Sequence of chain 2.A:
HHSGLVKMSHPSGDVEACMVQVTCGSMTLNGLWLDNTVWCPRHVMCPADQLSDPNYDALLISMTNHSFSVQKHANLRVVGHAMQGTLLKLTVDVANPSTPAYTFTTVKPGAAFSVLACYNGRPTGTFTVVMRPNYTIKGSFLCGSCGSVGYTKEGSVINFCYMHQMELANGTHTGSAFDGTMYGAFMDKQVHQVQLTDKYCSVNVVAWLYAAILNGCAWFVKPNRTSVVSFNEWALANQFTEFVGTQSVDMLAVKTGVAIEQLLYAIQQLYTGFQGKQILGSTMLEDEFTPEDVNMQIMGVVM

A small-molecule ligand and the protein it binds are described below.
Small molecule (SMILES): CC(C)C[C@H](NC(=O)OC[C@H]1C[C@@H]1C1CCC(F)(F)CC1)C(=O)N[C@@H](C[C@@H]1CCNC1=O)[C@H](O)[S+](=O)(O)O

Binding-site contacts:
Ligand atom C12 contacts residue PJR1 of chain 2.C at 0.2 Å.
Ligand atom C13 contacts residue PJR1 of chain 2.C at 0.2 Å.
Ligand atom C14 contacts residue PJR1 of chain 2.C at 0.2 Å.
Ligand atom C29 contacts residue PJR1 of chain 2.C at 0.1 Å.
Ligand atom O20 contacts residue CYS155 of chain 2.A at 2.6 Å (h-bond).
Ligand atom O18 contacts residue PJR1 of chain 2.C at 0.3 Å (h-bond).
Ligand atom O01 contacts residue PJR1 of chain 2.C at 0.0 Å (h-bond).
Ligand atom C17 contacts residue PJR1 of chain 2.C at 0.2 Å.
Ligand atom N03 contacts residue PJR1 of chain 2.C at 0.1 Å (h-bond).
Ligand atom C04 contacts residue PJR1 of chain 2.C at 0.2 Å.
Ligand atom O20 contacts residue PJR1 of chain 2.C at 1.2 Å.
Ligand atom N10 contacts residue PJR1 of chain 2.C at 0.2 Å (h-bond).
Ligand atom F32 contacts residue PJR1 of chain 2.C at 0.1 Å.
Ligand atom C27 contacts residue PJR1 of chain 2.C at 0.2 Å.
Ligand atom N15 contacts residue PJR1 of chain 2.C at 0.2 Å (h-bond).
Ligand atom C25 contacts residue PJR1 of chain 2.C at 0.1 Å.
Ligand atom C24 contacts residue PJR1 of chain 2.C at 0.2 Å.
Ligand atom C16 contacts residue PJR1 of chain 2.C at 0.1 Å.
Ligand atom C19 contacts residue PJR1 of chain 2.C at 0.3 Å.
Ligand atom C05 contacts residue PJR1 of chain 2.C at 0.3 Å.
Ligand atom C24 contacts residue GLU176 of chain 2.A at 2.9 Å.
Ligand atom C11 contacts residue CYS155 of chain 2.A at 2.7 Å (hydrophobic).
Ligand atom F33 contacts residue PJR1 of chain 2.C at 0.2 Å.
Ligand atom C08 contacts residue PJR1 of chain 2.C at 0.2 Å.
Ligand atom O18 contacts residue HIS173 of chain 2.A at 2.7 Å (h-bond).
Ligand atom C09 contacts residue PJR1 of chain 2.C at 0.2 Å.
Ligand atom C31 contacts residue PJR1 of chain 2.C at 0.1 Å.
Ligand atom O21 contacts residue PJR1 of chain 2.C at 0.3 Å (h-bond).
Ligand atom C02 contacts residue PJR1 of chain 2.C at 0.1 Å.
Ligand atom C19 contacts residue CYS155 of chain 2.A at 1.8 Å (hydrophobic).
Ligand atom C30 contacts residue PJR1 of chain 2.C at 0.2 Å.
Ligand atom C07 contacts residue PJR1 of chain 2.C at 0.1 Å.
Ligand atom C23 contacts residue PJR1 of chain 2.C at 0.2 Å.
Ligand atom N03 contacts residue GLN199 of chain 2.A at 2.9 Å (h-bond).
Ligand atom C06 contacts residue PJR1 of chain 2.C at 0.2 Å.
Ligand atom O22 contacts residue PJR1 of chain 2.C at 0.2 Å (h-bond).
Ligand atom C34 contacts residue PJR1 of chain 2.C at 0.3 Å.
Ligand atom C26 contacts residue PJR1 of chain 2.C at 0.1 Å.
Ligand atom C28 contacts residue PJR1 of chain 2.C at 0.1 Å.
Ligand atom C11 contacts residue PJR1 of chain 2.C at 0.2 Å.